Sequence of chain 1.B:
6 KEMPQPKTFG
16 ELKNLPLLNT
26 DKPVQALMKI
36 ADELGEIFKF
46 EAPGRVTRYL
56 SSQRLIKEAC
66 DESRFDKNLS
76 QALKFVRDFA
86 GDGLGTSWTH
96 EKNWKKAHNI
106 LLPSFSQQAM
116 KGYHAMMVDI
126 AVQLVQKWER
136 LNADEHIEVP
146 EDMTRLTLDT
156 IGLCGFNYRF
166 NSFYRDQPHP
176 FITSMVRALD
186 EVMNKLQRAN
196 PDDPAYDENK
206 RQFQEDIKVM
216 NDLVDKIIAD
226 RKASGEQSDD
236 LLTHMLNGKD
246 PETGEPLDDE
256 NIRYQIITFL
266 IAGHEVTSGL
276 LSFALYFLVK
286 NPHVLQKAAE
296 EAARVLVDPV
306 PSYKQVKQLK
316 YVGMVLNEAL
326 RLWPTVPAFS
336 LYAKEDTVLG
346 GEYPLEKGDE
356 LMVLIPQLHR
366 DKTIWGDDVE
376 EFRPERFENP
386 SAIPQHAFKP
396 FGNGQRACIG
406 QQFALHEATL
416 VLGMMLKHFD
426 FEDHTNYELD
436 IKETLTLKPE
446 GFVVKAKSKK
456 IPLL

This small molecule binds to this protein.
Small molecule (SMILES): O=C(CCCCCn1ccnc1)N[C@@H](Cc1ccccc1)C(=O)O

Binding-site contacts:
Ligand atom C3 contacts residue MBN1 of chain 1.J at 3.9 Å.
Ligand atom C4 contacts residue MBN1 of chain 1.J at 3.6 Å.
Ligand atom C14 contacts residue MET357 of chain 1.B at 3.9 Å (hydrophobic).
Ligand atom C4 contacts residue VAL81 of chain 1.B at 4.0 Å (hydrophobic).
Ligand atom O16 contacts residue MET357 of chain 1.B at 3.3 Å.
Ligand atom C17 contacts residue VAL29 of chain 1.B at 3.5 Å (hydrophobic).
Ligand atom N2 contacts residue LEU184 of chain 1.B at 3.9 Å.
Ligand atom N2 contacts residue ILE266 of chain 1.B at 3.5 Å.
Ligand atom N2 contacts residue LEU440 of chain 1.B at 3.9 Å.
Ligand atom C3 contacts residue ILE266 of chain 1.B at 3.8 Å (hydrophobic).
Ligand atom O16 contacts residue LEU32 of chain 1.B at 4.0 Å.
Ligand atom C6 contacts residue MBN1 of chain 1.J at 3.3 Å.
Ligand atom C1 contacts residue LEU440 of chain 1.B at 4.0 Å (hydrophobic).
Ligand atom O15 contacts residue TYR54 of chain 1.B at 4.1 Å.
Ligand atom C14 contacts residue TYR54 of chain 1.B at 3.7 Å (hydrophobic).
Ligand atom C22 contacts residue LEU191 of chain 1.B at 3.9 Å (hydrophobic).
Ligand atom C8 contacts residue VAL331 of chain 1.B at 4.1 Å (hydrophobic).
Ligand atom O24 contacts residue SER75 of chain 1.B at 4.2 Å.
Ligand atom C3 contacts residue LEU440 of chain 1.B at 3.5 Å (hydrophobic).
Ligand atom O24 contacts residue ALA333 of chain 1.B at 3.6 Å.
Ligand atom N2 contacts residue MBN1 of chain 1.J at 4.1 Å.
Ligand atom C20 contacts residue PRO28 of chain 1.B at 4.0 Å (hydrophobic).
Ligand atom C23 contacts residue PRO28 of chain 1.B at 4.0 Å (hydrophobic).
Ligand atom C09 contacts residue ALA333 of chain 1.B at 3.9 Å (hydrophobic).
Ligand atom C3 contacts residue LEU184 of chain 1.B at 3.6 Å (hydrophobic).
Ligand atom N5 contacts residue MBN1 of chain 1.J at 3.4 Å.
Ligand atom O24 contacts residue MET357 of chain 1.B at 3.4 Å.
Ligand atom C21 contacts residue PRO28 of chain 1.B at 3.8 Å (hydrophobic).
Ligand atom C1 contacts residue MBN1 of chain 1.J at 3.7 Å.
Ligand atom C20 contacts residue LEU191 of chain 1.B at 4.1 Å (hydrophobic).
Ligand atom C3 contacts residue VAL81 of chain 1.B at 3.8 Å (hydrophobic).
Ligand atom O16 contacts residue TYR54 of chain 1.B at 2.7 Å (h-bond).
Ligand atom C4 contacts residue LEU440 of chain 1.B at 4.0 Å (hydrophobic).
Ligand atom C7 contacts residue LEU440 of chain 1.B at 3.9 Å (hydrophobic).
Ligand atom C19 contacts residue PRO28 of chain 1.B at 3.9 Å (hydrophobic).
Ligand atom C1 contacts residue VAL271 of chain 1.B at 4.1 Å (hydrophobic).
Ligand atom C22 contacts residue PRO28 of chain 1.B at 3.9 Å (hydrophobic).
Ligand atom C10 contacts residue ALA77 of chain 1.B at 3.6 Å (hydrophobic).
Ligand atom C21 contacts residue LEU191 of chain 1.B at 3.5 Å (hydrophobic).
Ligand atom C7 contacts residue VAL331 of chain 1.B at 3.9 Å (hydrophobic).